Binding-site contacts:
Ligand atom O6 contacts residue HIS158 of chain 11.E at 3.8 Å.
Ligand atom C5 contacts residue THR155 of chain 11.E at 3.9 Å.
Ligand atom C1 contacts residue THR155 of chain 11.E at 3.9 Å.
Ligand atom C1 contacts residue ASN153 of chain 11.E at 1.4 Å.
Ligand atom C6 contacts residue HIS158 of chain 11.E at 4.3 Å.
Ligand atom N2 contacts residue ASN153 of chain 11.E at 2.9 Å (h-bond).
Ligand atom C1 contacts residue HIS158 of chain 11.E at 3.8 Å.
Ligand atom C6 contacts residue THR155 of chain 11.E at 4.4 Å.
Ligand atom O3 contacts residue HIS149 of chain 11.E at 4.1 Å.
Ligand atom O5 contacts residue ASN153 of chain 11.E at 2.4 Å (h-bond).
Ligand atom O7 contacts residue THR155 of chain 11.E at 4.1 Å.
Ligand atom O5 contacts residue GLY156 of chain 11.E at 4.3 Å.
Ligand atom C1 contacts residue HIS149 of chain 11.E at 4.2 Å.
Ligand atom C3 contacts residue ASN153 of chain 11.E at 3.8 Å.
Ligand atom C4 contacts residue ASN153 of chain 11.E at 4.2 Å.
Ligand atom C2 contacts residue ASN153 of chain 11.E at 2.5 Å.
Ligand atom N2 contacts residue HIS149 of chain 11.E at 3.4 Å.
Ligand atom O5 contacts residue HIS158 of chain 11.E at 3.1 Å.
Ligand atom C2 contacts residue HIS149 of chain 11.E at 3.6 Å.
Ligand atom O7 contacts residue ASN153 of chain 11.E at 3.8 Å.
Ligand atom C5 contacts residue ASN153 of chain 11.E at 3.7 Å.
Ligand atom O5 contacts residue THR155 of chain 11.E at 3.8 Å.
Ligand atom C6 contacts residue LYS157 of chain 11.E at 4.2 Å.
Ligand atom C8 contacts residue GLY102 of chain 8.E at 4.2 Å.
Ligand atom O6 contacts residue LYS157 of chain 11.E at 4.2 Å.
Ligand atom C7 contacts residue ASN153 of chain 11.E at 3.5 Å.
Ligand atom C5 contacts residue HIS158 of chain 11.E at 4.3 Å.

Sequence of chain 11.E:
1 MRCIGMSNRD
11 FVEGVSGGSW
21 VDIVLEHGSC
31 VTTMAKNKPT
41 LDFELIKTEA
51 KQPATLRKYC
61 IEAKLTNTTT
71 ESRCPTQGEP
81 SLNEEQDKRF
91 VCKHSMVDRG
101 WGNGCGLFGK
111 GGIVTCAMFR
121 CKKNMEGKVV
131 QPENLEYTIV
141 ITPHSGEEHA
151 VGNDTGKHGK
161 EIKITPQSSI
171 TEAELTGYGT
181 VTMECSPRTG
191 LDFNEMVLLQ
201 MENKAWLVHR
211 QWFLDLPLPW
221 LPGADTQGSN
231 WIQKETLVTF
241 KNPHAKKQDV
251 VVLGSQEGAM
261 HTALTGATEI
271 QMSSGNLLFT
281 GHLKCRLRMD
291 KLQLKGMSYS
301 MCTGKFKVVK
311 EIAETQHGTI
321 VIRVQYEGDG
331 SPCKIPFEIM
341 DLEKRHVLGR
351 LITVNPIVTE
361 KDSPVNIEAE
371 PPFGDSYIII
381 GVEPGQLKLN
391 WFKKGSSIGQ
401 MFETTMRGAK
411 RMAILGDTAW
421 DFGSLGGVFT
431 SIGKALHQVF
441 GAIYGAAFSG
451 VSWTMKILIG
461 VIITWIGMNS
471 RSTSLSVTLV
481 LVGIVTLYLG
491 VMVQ

A small-molecule ligand and the protein it binds are described below.
Small molecule (SMILES): CC(=O)N[C@@H]1[C@@H](O)[C@H](O)[C@@H](CO)O[C@H]1O

Sequence of chain 8.E:
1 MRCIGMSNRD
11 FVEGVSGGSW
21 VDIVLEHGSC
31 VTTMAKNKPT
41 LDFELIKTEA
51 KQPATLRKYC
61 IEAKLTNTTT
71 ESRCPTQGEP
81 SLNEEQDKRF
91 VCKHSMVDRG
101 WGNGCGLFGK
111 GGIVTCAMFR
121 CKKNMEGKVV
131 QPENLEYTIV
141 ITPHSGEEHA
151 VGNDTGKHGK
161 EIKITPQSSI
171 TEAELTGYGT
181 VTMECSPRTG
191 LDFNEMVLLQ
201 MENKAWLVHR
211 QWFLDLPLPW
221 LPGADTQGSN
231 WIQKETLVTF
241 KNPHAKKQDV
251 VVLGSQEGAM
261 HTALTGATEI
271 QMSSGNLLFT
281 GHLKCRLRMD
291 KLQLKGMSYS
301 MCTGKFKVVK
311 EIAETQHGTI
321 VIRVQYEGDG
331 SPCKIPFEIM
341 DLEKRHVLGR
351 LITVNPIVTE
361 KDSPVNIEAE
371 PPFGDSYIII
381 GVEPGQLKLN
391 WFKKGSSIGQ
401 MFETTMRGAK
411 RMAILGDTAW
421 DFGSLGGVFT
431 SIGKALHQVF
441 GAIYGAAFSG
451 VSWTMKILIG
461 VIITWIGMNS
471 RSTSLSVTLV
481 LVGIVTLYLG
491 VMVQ